Sequence of chain 2.B:
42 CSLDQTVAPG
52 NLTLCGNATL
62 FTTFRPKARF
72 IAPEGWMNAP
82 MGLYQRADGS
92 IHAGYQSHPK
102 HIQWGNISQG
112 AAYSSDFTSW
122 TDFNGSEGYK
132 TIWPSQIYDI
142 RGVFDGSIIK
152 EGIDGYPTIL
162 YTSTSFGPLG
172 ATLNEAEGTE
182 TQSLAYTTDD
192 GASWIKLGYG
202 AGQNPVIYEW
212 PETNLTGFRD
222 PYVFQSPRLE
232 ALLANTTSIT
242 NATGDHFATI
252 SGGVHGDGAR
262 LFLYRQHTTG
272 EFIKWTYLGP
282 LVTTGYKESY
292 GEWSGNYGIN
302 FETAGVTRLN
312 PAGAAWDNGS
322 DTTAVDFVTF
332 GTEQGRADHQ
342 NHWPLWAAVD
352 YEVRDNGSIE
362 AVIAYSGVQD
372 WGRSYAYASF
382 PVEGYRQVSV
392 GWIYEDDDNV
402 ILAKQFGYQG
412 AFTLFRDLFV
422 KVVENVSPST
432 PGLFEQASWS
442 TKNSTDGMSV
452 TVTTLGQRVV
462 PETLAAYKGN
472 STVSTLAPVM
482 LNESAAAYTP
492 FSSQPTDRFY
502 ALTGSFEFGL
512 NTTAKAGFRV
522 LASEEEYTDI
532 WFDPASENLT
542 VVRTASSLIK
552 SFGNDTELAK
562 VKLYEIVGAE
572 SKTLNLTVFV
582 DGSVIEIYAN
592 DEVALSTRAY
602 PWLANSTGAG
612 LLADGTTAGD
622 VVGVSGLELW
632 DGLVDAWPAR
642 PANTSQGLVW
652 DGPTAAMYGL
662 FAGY

The protein below binds the small molecule below.
Small molecule (SMILES): OCCc1ccc(O)c(O)c1

Binding-site contacts:
Ligand atom OAB contacts residue ALA88 of chain 2.B at 4.4 Å.
Ligand atom CAF contacts residue LYS151 of chain 2.B at 3.7 Å.
Ligand atom OAA contacts residue GLU384 of chain 2.B at 3.3 Å (salt-bridge).
Ligand atom OAB contacts residue LYS151 of chain 2.B at 3.8 Å.
Ligand atom OAC contacts residue LYS151 of chain 2.B at 3.3 Å.
Ligand atom CAD contacts residue ALA88 of chain 2.B at 4.1 Å (hydrophobic).
Ligand atom CAJ contacts residue ALA88 of chain 2.B at 3.6 Å (hydrophobic).
Ligand atom CAF contacts residue ALA88 of chain 2.B at 3.8 Å (hydrophobic).
Ligand atom CAG contacts residue ARG87 of chain 2.B at 3.7 Å.
Ligand atom CAI contacts residue ALA88 of chain 2.B at 4.0 Å (hydrophobic).
Ligand atom CAJ contacts residue LYS151 of chain 2.B at 3.6 Å.
Ligand atom OAA contacts residue GLN86 of chain 2.B at 3.8 Å.
Ligand atom CAK contacts residue ALA88 of chain 2.B at 4.0 Å (hydrophobic).
Ligand atom OAC contacts residue TYR85 of chain 2.B at 3.8 Å.
Ligand atom OAC contacts residue ARG87 of chain 2.B at 3.6 Å.
Ligand atom OAC contacts residue GLN86 of chain 2.B at 2.7 Å (h-bond).
Ligand atom CAE contacts residue ALA88 of chain 2.B at 4.2 Å (hydrophobic).
Ligand atom CAK contacts residue ARG87 of chain 2.B at 4.3 Å.
Ligand atom CAJ contacts residue GLN86 of chain 2.B at 3.4 Å.
Ligand atom CAJ contacts residue ARG87 of chain 2.B at 3.8 Å.
Ligand atom CAG contacts residue GLN86 of chain 2.B at 4.0 Å.
Ligand atom OAC contacts residue ALA88 of chain 2.B at 3.6 Å.
Ligand atom CAF contacts residue ARG87 of chain 2.B at 3.7 Å.
Ligand atom CAF contacts residue GLN86 of chain 2.B at 3.2 Å.